The small molecule below binds the protein below.
Small molecule (SMILES): Oc1cccc(-c2c(Cl)cccc2Cl)c1O

Binding-site contacts:
Ligand atom CA3 contacts residue FE21 of chain 2.B at 3.0 Å.
Ligand atom CL1 contacts residue VAL147 of chain 2.A at 3.4 Å.
Ligand atom CL2 contacts residue TYR249 of chain 2.A at 3.5 Å.
Ligand atom OA3 contacts residue HIS145 of chain 2.A at 3.4 Å.
Ligand atom CA6 contacts residue HIS240 of chain 2.A at 3.7 Å.
Ligand atom CL2 contacts residue PRO279 of chain 2.A at 3.7 Å.
Ligand atom CL2 contacts residue HIS240 of chain 2.A at 3.3 Å.
Ligand atom CA1 contacts residue HIS240 of chain 2.A at 3.7 Å.
Ligand atom CA1 contacts residue TYR249 of chain 2.A at 3.6 Å (hydrophobic).
Ligand atom CA4 contacts residue PHE186 of chain 2.A at 3.6 Å (hydrophobic).
Ligand atom CB3 contacts residue MET174 of chain 2.A at 3.8 Å (hydrophobic).
Ligand atom CA5 contacts residue ASN242 of chain 2.A at 3.3 Å.
Ligand atom CA2 contacts residue HIS240 of chain 2.A at 3.5 Å.
Ligand atom CL1 contacts residue PHE186 of chain 2.A at 3.8 Å.
Ligand atom CA4 contacts residue HIS240 of chain 2.A at 3.5 Å.
Ligand atom OA3 contacts residue FE21 of chain 2.B at 2.3 Å.
Ligand atom CB4 contacts residue P6G1 of chain 2.F at 3.7 Å.
Ligand atom OA2 contacts residue GLU259 of chain 2.A at 3.3 Å (salt-bridge).
Ligand atom OA3 contacts residue GLU259 of chain 2.A at 3.2 Å (salt-bridge).
Ligand atom OA3 contacts residue HIS194 of chain 2.A at 3.3 Å (h-bond).
Ligand atom CA6 contacts residue PRO279 of chain 2.A at 3.7 Å (hydrophobic).
Ligand atom CB6 contacts residue TYR249 of chain 2.A at 3.6 Å (hydrophobic).
Ligand atom CB5 contacts residue P6G1 of chain 2.F at 3.8 Å.
Ligand atom CA5 contacts residue PHE186 of chain 2.A at 3.5 Å (hydrophobic).
Ligand atom CA5 contacts residue HIS240 of chain 2.A at 3.4 Å.
Ligand atom CA2 contacts residue FE21 of chain 2.B at 3.0 Å.
Ligand atom OA2 contacts residue TYR249 of chain 2.A at 2.7 Å (h-bond).
Ligand atom CA5 contacts residue ILE172 of chain 2.A at 3.8 Å (hydrophobic).
Ligand atom OA2 contacts residue FE21 of chain 2.B at 2.1 Å.
Ligand atom CB2 contacts residue MET174 of chain 2.A at 3.5 Å (hydrophobic).
Ligand atom CB3 contacts residue PHE201 of chain 2.A at 3.7 Å (hydrophobic).
Ligand atom OA3 contacts residue HIS240 of chain 2.A at 3.6 Å (h-bond).
Ligand atom CA3 contacts residue PHE186 of chain 2.A at 3.9 Å (hydrophobic).
Ligand atom OA2 contacts residue HIS209 of chain 2.A at 2.9 Å.
Ligand atom CA6 contacts residue PHE186 of chain 2.A at 3.5 Å (hydrophobic).
Ligand atom CB1 contacts residue MET174 of chain 2.A at 3.6 Å (hydrophobic).
Ligand atom CB1 contacts residue TYR249 of chain 2.A at 3.7 Å (hydrophobic).
Ligand atom CA3 contacts residue HIS240 of chain 2.A at 3.4 Å.
Ligand atom CA2 contacts residue TYR249 of chain 2.A at 3.1 Å (hydrophobic).
Ligand atom CA4 contacts residue ASN242 of chain 2.A at 3.3 Å.

Sequence of chain 2.A:
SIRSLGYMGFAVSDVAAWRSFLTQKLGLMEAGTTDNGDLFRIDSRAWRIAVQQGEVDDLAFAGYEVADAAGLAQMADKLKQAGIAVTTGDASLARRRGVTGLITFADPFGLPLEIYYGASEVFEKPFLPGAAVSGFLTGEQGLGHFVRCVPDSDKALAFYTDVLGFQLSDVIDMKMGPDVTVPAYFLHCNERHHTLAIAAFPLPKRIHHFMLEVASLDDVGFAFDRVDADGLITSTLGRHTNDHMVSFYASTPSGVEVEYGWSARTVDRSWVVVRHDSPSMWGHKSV